Binding-site contacts:
Ligand atom O7 contacts residue ASN240 of chain 1.A at 4.3 Å.
Ligand atom C5 contacts residue THR114 of chain 1.A at 4.4 Å.
Ligand atom C7 contacts residue ASN240 of chain 1.A at 4.1 Å.
Ligand atom O5 contacts residue ASN240 of chain 1.A at 3.8 Å.
Ligand atom C6 contacts residue THR242 of chain 1.A at 3.7 Å.
Ligand atom O6 contacts residue THR242 of chain 1.A at 4.0 Å.
Ligand atom C2 contacts residue ASN240 of chain 1.A at 4.0 Å.
Ligand atom C1 contacts residue ASN240 of chain 1.A at 2.9 Å.
Ligand atom C7 contacts residue GLU471 of chain 1.C at 4.3 Å.
Ligand atom N2 contacts residue ASN240 of chain 1.A at 3.9 Å.
Ligand atom C6 contacts residue THR114 of chain 1.A at 3.6 Å.
Ligand atom C8 contacts residue GLU471 of chain 1.C at 3.4 Å.
Ligand atom O5 contacts residue THR114 of chain 1.A at 3.9 Å.

Sequence of chain 1.C:
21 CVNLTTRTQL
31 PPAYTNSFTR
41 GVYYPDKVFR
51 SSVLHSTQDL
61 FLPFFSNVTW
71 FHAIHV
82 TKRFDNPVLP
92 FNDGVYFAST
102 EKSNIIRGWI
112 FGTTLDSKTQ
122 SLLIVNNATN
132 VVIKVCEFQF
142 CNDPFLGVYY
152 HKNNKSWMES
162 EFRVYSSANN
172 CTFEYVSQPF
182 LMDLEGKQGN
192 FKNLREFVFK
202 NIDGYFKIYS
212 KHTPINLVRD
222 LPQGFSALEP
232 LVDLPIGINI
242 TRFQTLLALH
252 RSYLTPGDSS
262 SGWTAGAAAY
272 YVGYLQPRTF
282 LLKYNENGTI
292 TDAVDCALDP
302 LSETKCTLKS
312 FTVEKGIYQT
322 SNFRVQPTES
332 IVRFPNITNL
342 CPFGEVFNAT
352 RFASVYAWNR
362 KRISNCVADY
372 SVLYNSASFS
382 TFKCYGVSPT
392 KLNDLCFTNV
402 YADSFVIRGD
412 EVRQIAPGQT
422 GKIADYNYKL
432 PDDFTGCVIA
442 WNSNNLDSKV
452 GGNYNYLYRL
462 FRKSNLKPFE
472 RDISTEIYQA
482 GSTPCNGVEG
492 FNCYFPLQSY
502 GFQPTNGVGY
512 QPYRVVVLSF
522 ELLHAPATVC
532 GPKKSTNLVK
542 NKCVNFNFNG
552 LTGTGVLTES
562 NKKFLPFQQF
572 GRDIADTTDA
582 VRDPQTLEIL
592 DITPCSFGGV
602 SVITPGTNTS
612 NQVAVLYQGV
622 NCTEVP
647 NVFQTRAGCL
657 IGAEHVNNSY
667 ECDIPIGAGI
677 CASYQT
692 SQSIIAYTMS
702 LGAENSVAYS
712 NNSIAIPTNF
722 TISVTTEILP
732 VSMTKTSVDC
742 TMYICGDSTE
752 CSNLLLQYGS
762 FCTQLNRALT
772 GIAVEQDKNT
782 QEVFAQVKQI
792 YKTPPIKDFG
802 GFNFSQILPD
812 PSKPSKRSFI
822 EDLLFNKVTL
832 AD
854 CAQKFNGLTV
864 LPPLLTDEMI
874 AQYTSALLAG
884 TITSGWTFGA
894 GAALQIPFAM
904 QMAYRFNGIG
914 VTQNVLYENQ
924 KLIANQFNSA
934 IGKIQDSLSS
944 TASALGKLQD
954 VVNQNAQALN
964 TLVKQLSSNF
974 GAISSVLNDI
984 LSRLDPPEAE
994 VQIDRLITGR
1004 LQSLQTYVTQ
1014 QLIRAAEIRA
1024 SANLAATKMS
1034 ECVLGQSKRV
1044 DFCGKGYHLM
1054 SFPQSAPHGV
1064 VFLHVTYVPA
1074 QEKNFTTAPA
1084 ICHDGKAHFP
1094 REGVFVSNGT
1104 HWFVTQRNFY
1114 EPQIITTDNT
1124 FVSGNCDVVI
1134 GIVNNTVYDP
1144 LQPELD

Sequence of chain 1.A:
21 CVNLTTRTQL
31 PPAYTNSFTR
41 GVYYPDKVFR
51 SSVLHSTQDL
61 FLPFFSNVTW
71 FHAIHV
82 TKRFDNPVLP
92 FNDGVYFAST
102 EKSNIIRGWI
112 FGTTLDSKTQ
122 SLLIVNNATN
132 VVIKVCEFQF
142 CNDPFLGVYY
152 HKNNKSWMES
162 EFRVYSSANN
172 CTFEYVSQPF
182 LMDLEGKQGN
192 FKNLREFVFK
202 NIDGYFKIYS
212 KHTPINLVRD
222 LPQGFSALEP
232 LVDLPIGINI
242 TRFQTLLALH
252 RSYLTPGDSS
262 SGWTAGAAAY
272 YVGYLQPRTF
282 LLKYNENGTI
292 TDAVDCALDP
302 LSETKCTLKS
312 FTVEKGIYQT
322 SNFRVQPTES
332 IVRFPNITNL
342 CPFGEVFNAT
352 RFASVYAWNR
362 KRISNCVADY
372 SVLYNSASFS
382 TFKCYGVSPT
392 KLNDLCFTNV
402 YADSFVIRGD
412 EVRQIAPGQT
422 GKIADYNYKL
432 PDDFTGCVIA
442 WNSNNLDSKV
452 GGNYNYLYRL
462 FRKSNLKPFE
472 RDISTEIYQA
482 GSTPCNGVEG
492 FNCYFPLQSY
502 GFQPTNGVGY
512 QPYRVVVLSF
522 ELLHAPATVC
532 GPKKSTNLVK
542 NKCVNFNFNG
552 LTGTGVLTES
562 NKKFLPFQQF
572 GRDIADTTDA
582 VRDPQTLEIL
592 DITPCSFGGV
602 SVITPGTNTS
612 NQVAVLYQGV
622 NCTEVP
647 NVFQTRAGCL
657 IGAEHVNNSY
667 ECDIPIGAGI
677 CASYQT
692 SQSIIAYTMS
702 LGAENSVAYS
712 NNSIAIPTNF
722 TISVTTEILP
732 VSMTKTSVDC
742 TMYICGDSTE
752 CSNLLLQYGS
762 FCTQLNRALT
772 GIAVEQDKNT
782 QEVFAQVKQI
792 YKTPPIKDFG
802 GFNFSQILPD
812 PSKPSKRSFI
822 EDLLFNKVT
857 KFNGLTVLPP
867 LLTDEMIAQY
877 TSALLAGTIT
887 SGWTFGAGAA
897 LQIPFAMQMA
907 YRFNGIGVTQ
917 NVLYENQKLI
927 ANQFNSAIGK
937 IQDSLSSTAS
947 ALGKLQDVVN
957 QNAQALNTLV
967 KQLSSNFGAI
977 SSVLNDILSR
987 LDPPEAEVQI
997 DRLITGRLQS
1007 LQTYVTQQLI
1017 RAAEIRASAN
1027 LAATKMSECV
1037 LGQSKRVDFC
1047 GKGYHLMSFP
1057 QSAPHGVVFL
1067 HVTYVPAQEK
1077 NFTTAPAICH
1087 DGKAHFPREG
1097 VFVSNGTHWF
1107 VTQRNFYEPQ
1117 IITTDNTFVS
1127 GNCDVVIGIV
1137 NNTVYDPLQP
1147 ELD

This protein binds this small molecule.
Small molecule (SMILES): CC(=O)N[C@@H]1[C@@H](O)[C@H](O)[C@@H](CO)O[C@H]1O